This protein binds this small molecule.
Small molecule (SMILES): CO[C@@H]1O[C@@H](C)[C@@H](O)[C@@H](O)[C@@H]1O

Sequence of chain 1.C:
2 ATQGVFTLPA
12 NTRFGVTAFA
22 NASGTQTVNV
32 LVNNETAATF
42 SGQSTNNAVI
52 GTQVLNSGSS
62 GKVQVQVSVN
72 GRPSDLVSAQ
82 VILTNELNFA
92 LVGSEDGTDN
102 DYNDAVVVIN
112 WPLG

Binding-site contacts:
Ligand atom C3 contacts residue CA1 of chain 1.P at 3.3 Å.
Ligand atom C2 contacts residue ASP105 of chain 1.D at 3.2 Å.
Ligand atom O5 contacts residue SER24 of chain 1.D at 3.0 Å (h-bond).
Ligand atom CM contacts residue SER24 of chain 1.D at 3.4 Å.
Ligand atom O2 contacts residue ASP105 of chain 1.D at 3.2 Å (salt-bridge).
Ligand atom O2 contacts residue CA1 of chain 1.Q at 2.6 Å.
Ligand atom C6 contacts residue ALA23 of chain 1.D at 4.2 Å (hydrophobic).
Ligand atom C2 contacts residue ALA23 of chain 1.D at 4.0 Å (hydrophobic).
Ligand atom O4 contacts residue ALA23 of chain 1.D at 3.4 Å.
Ligand atom O2 contacts residue GLU96 of chain 1.D at 3.5 Å (salt-bridge).
Ligand atom O3 contacts residue ASP100 of chain 1.D at 2.6 Å (salt-bridge).
Ligand atom C1 contacts residue ASP97 of chain 1.D at 3.8 Å.
Ligand atom C3 contacts residue ASP100 of chain 1.D at 3.2 Å.
Ligand atom C2 contacts residue CA1 of chain 1.Q at 3.4 Å.
Ligand atom O4 contacts residue ASP105 of chain 1.D at 3.8 Å.
Ligand atom O3 contacts residue ASP105 of chain 1.D at 3.0 Å (salt-bridge).
Ligand atom O5 contacts residue ALA23 of chain 1.D at 3.7 Å.
Ligand atom C3 contacts residue ASP105 of chain 1.D at 3.7 Å.
Ligand atom O4 contacts residue CA1 of chain 1.P at 2.5 Å.
Ligand atom C6 contacts residue SER24 of chain 1.D at 3.6 Å.
Ligand atom C3 contacts residue CA1 of chain 1.Q at 3.4 Å.
Ligand atom C6 contacts residue THR46 of chain 1.D at 4.0 Å.
Ligand atom C4 contacts residue CA1 of chain 1.P at 3.4 Å.
Ligand atom O2 contacts residue GLY98 of chain 1.D at 3.9 Å.
Ligand atom C2 contacts residue ASP97 of chain 1.D at 3.4 Å.
Ligand atom C6 contacts residue GLY115 of chain 1.C at 3.6 Å.
Ligand atom O3 contacts residue CA1 of chain 1.Q at 2.5 Å.
Ligand atom C5 contacts residue GLY115 of chain 1.C at 4.2 Å.
Ligand atom O4 contacts residue ASN22 of chain 1.D at 2.9 Å (h-bond).
Ligand atom C5 contacts residue SER24 of chain 1.D at 3.9 Å.
Ligand atom C4 contacts residue ASP100 of chain 1.D at 4.0 Å.
Ligand atom C1 contacts residue SER24 of chain 1.D at 3.8 Å.
Ligand atom C2 contacts residue CA1 of chain 1.P at 3.8 Å.
Ligand atom O2 contacts residue ASP100 of chain 1.D at 3.8 Å.
Ligand atom O2 contacts residue ASP97 of chain 1.D at 2.5 Å (salt-bridge).
Ligand atom O3 contacts residue ASP102 of chain 1.D at 2.9 Å (salt-bridge).
Ligand atom O4 contacts residue GLY115 of chain 1.C at 2.5 Å (h-bond).
Ligand atom O3 contacts residue CA1 of chain 1.P at 2.5 Å.
Ligand atom O1 contacts residue SER24 of chain 1.D at 4.1 Å.
Ligand atom C4 contacts residue GLY115 of chain 1.C at 3.4 Å.

Sequence of chain 1.D:
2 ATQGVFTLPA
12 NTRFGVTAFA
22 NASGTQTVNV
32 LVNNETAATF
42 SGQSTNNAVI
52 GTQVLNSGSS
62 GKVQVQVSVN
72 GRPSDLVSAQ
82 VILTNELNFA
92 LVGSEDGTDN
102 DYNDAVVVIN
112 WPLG